Sequence of chain 2.A:
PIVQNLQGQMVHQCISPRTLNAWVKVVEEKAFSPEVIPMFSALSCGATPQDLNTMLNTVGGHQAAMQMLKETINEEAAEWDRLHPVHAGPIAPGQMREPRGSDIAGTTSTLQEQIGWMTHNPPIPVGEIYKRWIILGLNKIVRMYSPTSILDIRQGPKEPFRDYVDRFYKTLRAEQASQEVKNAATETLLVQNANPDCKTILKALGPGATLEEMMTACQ

The small molecule below binds the protein below.
Small molecule (SMILES): Nc1cccc2c1[nH]c(=O)n2Cc1ccccc1

Sequence of chain 4.A:
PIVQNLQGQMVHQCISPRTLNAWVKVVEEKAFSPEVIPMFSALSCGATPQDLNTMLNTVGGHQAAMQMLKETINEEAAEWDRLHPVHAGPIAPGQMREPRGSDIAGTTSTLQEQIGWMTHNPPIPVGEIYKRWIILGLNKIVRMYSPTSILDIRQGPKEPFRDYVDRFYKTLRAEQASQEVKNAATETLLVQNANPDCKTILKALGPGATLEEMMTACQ

Binding-site contacts:
Ligand atom C16 contacts residue ASN74 of chain 4.A at 3.2 Å.
Ligand atom C04 contacts residue MET66 of chain 4.A at 3.7 Å (hydrophobic).
Ligand atom C03 contacts residue LEU56 of chain 4.A at 3.9 Å (hydrophobic).
Ligand atom N11 contacts residue TYR130 of chain 4.A at 3.8 Å.
Ligand atom C07 contacts residue ASN57 of chain 4.A at 3.4 Å.
Ligand atom C13 contacts residue THR107 of chain 4.A at 3.9 Å.
Ligand atom C12 contacts residue ASN53 of chain 4.A at 3.2 Å.
Ligand atom C16 contacts residue LYS70 of chain 4.A at 3.7 Å.
Ligand atom N01 contacts residue MET66 of chain 4.A at 3.9 Å.
Ligand atom C12 contacts residue TYR130 of chain 4.A at 3.2 Å (hydrophobic).
Ligand atom C05 contacts residue LYS70 of chain 4.A at 3.6 Å.
Ligand atom C05 contacts residue ILE73 of chain 4.A at 3.5 Å (hydrophobic).
Ligand atom N11 contacts residue ASN53 of chain 4.A at 3.2 Å (h-bond).
Ligand atom C06 contacts residue ASN53 of chain 4.A at 4.0 Å.
Ligand atom C17 contacts residue LYS70 of chain 4.A at 3.7 Å.
Ligand atom C17 contacts residue GLN179 of chain 2.A at 3.9 Å.
Ligand atom C04 contacts residue LEU69 of chain 4.A at 3.7 Å (hydrophobic).
Ligand atom C15 contacts residue EDO1 of chain 4.B at 3.6 Å.
Ligand atom N01 contacts residue LEU56 of chain 4.A at 3.5 Å (h-bond).
Ligand atom C15 contacts residue ASN74 of chain 4.A at 3.1 Å.
Ligand atom O10 contacts residue ASN53 of chain 4.A at 3.6 Å.
Ligand atom C04 contacts residue ILE73 of chain 4.A at 3.8 Å (hydrophobic).
Ligand atom C07 contacts residue LYS70 of chain 4.A at 3.8 Å.
Ligand atom O10 contacts residue ASN57 of chain 4.A at 3.2 Å (h-bond).
Ligand atom C09 contacts residue ASN53 of chain 4.A at 3.5 Å.
Ligand atom C14 contacts residue EDO1 of chain 4.B at 3.8 Å.
Ligand atom N01 contacts residue ASN57 of chain 4.A at 3.1 Å (h-bond).
Ligand atom C02 contacts residue ASN57 of chain 4.A at 3.7 Å.
Ligand atom C04 contacts residue LEU56 of chain 4.A at 3.7 Å (hydrophobic).
Ligand atom C15 contacts residue LYS70 of chain 4.A at 3.6 Å.
Ligand atom N08 contacts residue ASN57 of chain 4.A at 2.5 Å (h-bond).
Ligand atom C14 contacts residue ILE73 of chain 4.A at 3.5 Å (hydrophobic).
Ligand atom C09 contacts residue ASN57 of chain 4.A at 3.5 Å.
Ligand atom C04 contacts residue LYS70 of chain 4.A at 3.6 Å.
Ligand atom C05 contacts residue LEU56 of chain 4.A at 3.9 Å (hydrophobic).
Ligand atom C02 contacts residue LEU56 of chain 4.A at 3.8 Å (hydrophobic).
Ligand atom C03 contacts residue LEU69 of chain 4.A at 3.9 Å (hydrophobic).
Ligand atom C15 contacts residue ILE73 of chain 4.A at 3.6 Å (hydrophobic).
Ligand atom C03 contacts residue MET66 of chain 4.A at 3.5 Å (hydrophobic).
Ligand atom C18 contacts residue LYS70 of chain 4.A at 3.9 Å.